Sequence of chain 6.A:
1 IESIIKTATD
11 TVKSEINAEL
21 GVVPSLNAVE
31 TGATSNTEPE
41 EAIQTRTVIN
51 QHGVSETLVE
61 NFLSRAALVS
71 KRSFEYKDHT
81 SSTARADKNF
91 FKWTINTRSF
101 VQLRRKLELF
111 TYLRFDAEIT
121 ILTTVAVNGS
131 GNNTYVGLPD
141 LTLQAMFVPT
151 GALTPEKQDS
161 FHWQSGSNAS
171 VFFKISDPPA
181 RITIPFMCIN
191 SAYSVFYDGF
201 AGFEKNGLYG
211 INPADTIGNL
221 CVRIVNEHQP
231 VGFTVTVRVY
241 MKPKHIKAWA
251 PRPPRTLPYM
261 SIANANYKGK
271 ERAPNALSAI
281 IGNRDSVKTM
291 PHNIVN

Binding-site contacts:
Ligand atom F2 contacts residue ALA145 of chain 6.A at 3.0 Å.
Ligand atom N1A contacts residue LEU220 of chain 6.A at 3.0 Å.
Ligand atom F2 contacts residue SER170 of chain 6.A at 3.5 Å.
Ligand atom O1 contacts residue TYR193 of chain 6.A at 3.9 Å.
Ligand atom C5B contacts residue ILE184 of chain 6.A at 3.4 Å (hydrophobic).
Ligand atom O1A contacts residue ALA145 of chain 6.A at 3.8 Å.
Ligand atom N3A contacts residue ILE182 of chain 6.A at 3.0 Å.
Ligand atom F1 contacts residue SER170 of chain 6.A at 3.7 Å.
Ligand atom C1B contacts residue ILE95 of chain 6.A at 3.5 Å (hydrophobic).
Ligand atom N3A contacts residue PHE147 of chain 6.A at 3.6 Å.
Ligand atom C2B contacts residue ILE119 of chain 6.A at 3.5 Å (hydrophobic).
Ligand atom F3 contacts residue ILE182 of chain 6.A at 3.2 Å.
Ligand atom CM4 contacts residue ALA145 of chain 6.A at 3.5 Å (hydrophobic).
Ligand atom CM6 contacts residue ILE184 of chain 6.A at 3.5 Å (hydrophobic).
Ligand atom F1 contacts residue VAL171 of chain 6.A at 3.0 Å.
Ligand atom F3 contacts residue ALA24 of chain 6.B at 3.9 Å.
Ligand atom O1 contacts residue ILE217 of chain 6.A at 3.2 Å.
Ligand atom CM2 contacts residue TRP93 of chain 6.A at 3.9 Å (hydrophobic).
Ligand atom O1A contacts residue LEU220 of chain 6.A at 3.4 Å.
Ligand atom C6B contacts residue ILE184 of chain 6.A at 3.7 Å (hydrophobic).
Ligand atom F2 contacts residue PHE147 of chain 6.A at 3.2 Å.
Ligand atom O1B contacts residue ILE95 of chain 6.A at 3.0 Å.
Ligand atom C4 contacts residue PHE115 of chain 6.A at 3.3 Å (hydrophobic).
Ligand atom C2A contacts residue ILE182 of chain 6.A at 3.6 Å (hydrophobic).
Ligand atom F2 contacts residue ALA169 of chain 6.A at 2.2 Å.
Ligand atom O1A contacts residue ILE182 of chain 6.A at 3.9 Å.
Ligand atom C6B contacts residue ILE95 of chain 6.A at 3.6 Å (hydrophobic).
Ligand atom F3 contacts residue ALA169 of chain 6.A at 3.7 Å.
Ligand atom CM2 contacts residue ILE119 of chain 6.A at 3.5 Å (hydrophobic).
Ligand atom CM4 contacts residue ALA169 of chain 6.A at 3.5 Å (hydrophobic).
Ligand atom CM3 contacts residue THR97 of chain 6.A at 3.9 Å.
Ligand atom CM6 contacts residue ILE217 of chain 6.A at 3.4 Å (hydrophobic).
Ligand atom C2A contacts residue LEU220 of chain 6.A at 3.8 Å (hydrophobic).
Ligand atom CM6 contacts residue MET187 of chain 6.A at 3.8 Å (hydrophobic).
Ligand atom C3B contacts residue ILE119 of chain 6.A at 3.5 Å (hydrophobic).
Ligand atom CM4 contacts residue ILE182 of chain 6.A at 3.6 Å (hydrophobic).
Ligand atom F1 contacts residue ALA145 of chain 6.A at 3.0 Å.
Ligand atom C3A contacts residue ILE182 of chain 6.A at 3.2 Å (hydrophobic).
Ligand atom F2 contacts residue MET146 of chain 6.A at 3.7 Å.
Ligand atom N3A contacts residue ILE184 of chain 6.A at 3.9 Å.

Sequence of chain 6.B:
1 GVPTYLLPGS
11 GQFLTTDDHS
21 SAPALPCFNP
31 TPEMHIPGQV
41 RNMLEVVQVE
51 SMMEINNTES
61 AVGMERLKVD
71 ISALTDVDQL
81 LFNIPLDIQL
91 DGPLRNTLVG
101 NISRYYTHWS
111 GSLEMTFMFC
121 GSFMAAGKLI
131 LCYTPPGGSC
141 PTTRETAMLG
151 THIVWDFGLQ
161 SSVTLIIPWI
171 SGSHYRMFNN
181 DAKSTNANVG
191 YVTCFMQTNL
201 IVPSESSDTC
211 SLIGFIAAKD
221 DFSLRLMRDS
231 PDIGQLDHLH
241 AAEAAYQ

The protein below binds the small molecule below.
Small molecule (SMILES): Cc1cc(CCCOc2c(C)cc(-c3noc(C(F)(F)F)n3)cc2C)on1